Sequence of chain 38.A:
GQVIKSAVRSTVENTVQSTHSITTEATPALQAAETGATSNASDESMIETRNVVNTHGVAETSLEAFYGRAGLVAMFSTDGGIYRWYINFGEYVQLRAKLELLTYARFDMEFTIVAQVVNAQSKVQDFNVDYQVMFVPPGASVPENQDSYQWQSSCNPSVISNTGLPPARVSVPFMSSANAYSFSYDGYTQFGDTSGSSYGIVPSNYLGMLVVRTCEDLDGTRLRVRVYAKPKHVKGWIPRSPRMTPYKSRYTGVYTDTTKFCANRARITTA

Binding-site contacts:
Ligand atom N contacts residue TYR152 of chain 38.A at 4.2 Å.
Ligand atom N contacts residue CYS1 of chain 39.P at 1.3 Å.
Ligand atom O contacts residue ARG229 of chain 39.A at 2.9 Å (salt-bridge).
Ligand atom O contacts residue TRP154 of chain 38.A at 4.1 Å.
Ligand atom O contacts residue MET78 of chain 39.A at 3.9 Å.
Ligand atom C contacts residue LEU75 of chain 39.A at 4.2 Å (hydrophobic).
Ligand atom C contacts residue ARG229 of chain 39.A at 3.7 Å.
Ligand atom N contacts residue ASP150 of chain 38.A at 3.4 Å (salt-bridge).
Ligand atom C contacts residue ARG216 of chain 38.A at 3.6 Å.
Ligand atom CA contacts residue TRP154 of chain 38.A at 4.3 Å (hydrophobic).
Ligand atom CA contacts residue GLN155 of chain 38.A at 4.3 Å.
Ligand atom CA contacts residue CYS1 of chain 39.P at 2.4 Å (hydrophobic).
Ligand atom O contacts residue ARG216 of chain 38.A at 2.9 Å (salt-bridge).
Ligand atom CA contacts residue SER151 of chain 38.A at 4.0 Å.
Ligand atom OXT contacts residue ASP150 of chain 38.A at 4.3 Å.
Ligand atom OXT contacts residue ARG216 of chain 38.A at 3.0 Å (salt-bridge).
Ligand atom C contacts residue MET78 of chain 39.A at 3.6 Å (hydrophobic).
Ligand atom CA contacts residue MET78 of chain 39.A at 4.0 Å (hydrophobic).
Ligand atom O contacts residue LEU75 of chain 39.A at 3.8 Å.
Ligand atom OXT contacts residue CYS1 of chain 39.P at 4.0 Å.
Ligand atom N contacts residue MET78 of chain 39.A at 3.8 Å.
Ligand atom N contacts residue SER151 of chain 38.A at 3.5 Å (h-bond).
Ligand atom OXT contacts residue MET78 of chain 39.A at 3.5 Å (h-bond).
Ligand atom CA contacts residue LEU75 of chain 39.A at 3.7 Å (hydrophobic).
Ligand atom OXT contacts residue ARG229 of chain 39.A at 3.1 Å (salt-bridge).
Ligand atom C contacts residue TRP154 of chain 38.A at 4.1 Å (hydrophobic).
Ligand atom C contacts residue CYS1 of chain 39.P at 3.7 Å (hydrophobic).

A protein and the small-molecule ligand that binds it are described below.
Small molecule (SMILES): NCC(=O)O

Sequence of chain 39.A:
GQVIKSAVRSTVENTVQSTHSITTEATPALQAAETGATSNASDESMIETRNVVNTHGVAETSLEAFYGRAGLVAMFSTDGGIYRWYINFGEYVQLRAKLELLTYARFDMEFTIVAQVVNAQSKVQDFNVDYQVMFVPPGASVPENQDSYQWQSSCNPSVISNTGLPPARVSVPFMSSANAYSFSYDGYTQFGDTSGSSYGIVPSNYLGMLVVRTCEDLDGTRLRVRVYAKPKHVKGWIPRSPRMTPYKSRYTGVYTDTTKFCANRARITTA